A protein and the small-molecule ligand that binds it are described below.
Small molecule (SMILES): CC(=O)N[C@@H]1[C@@H](O)[C@H](O)[C@@H](CO)O[C@H]1O

Binding-site contacts:
Ligand atom C1 contacts residue THR615 of chain 1.C at 3.4 Å.
Ligand atom C3 contacts residue ASN613 of chain 1.C at 3.8 Å.
Ligand atom O5 contacts residue ASN613 of chain 1.C at 2.4 Å (h-bond).
Ligand atom C7 contacts residue ASN613 of chain 1.C at 3.8 Å.
Ligand atom C5 contacts residue THR615 of chain 1.C at 4.4 Å.
Ligand atom N2 contacts residue ASN613 of chain 1.C at 2.8 Å (h-bond).
Ligand atom C5 contacts residue ASN613 of chain 1.C at 3.7 Å.
Ligand atom C8 contacts residue ASN613 of chain 1.C at 4.0 Å.
Ligand atom O5 contacts residue THR615 of chain 1.C at 3.6 Å.
Ligand atom C8 contacts residue GLN641 of chain 1.C at 3.5 Å.
Ligand atom C4 contacts residue ASN613 of chain 1.C at 4.2 Å.
Ligand atom O7 contacts residue ASN613 of chain 1.C at 4.4 Å.
Ligand atom C2 contacts residue ASN613 of chain 1.C at 2.5 Å.
Ligand atom C1 contacts residue ASN613 of chain 1.C at 1.4 Å.

Sequence of chain 1.C:
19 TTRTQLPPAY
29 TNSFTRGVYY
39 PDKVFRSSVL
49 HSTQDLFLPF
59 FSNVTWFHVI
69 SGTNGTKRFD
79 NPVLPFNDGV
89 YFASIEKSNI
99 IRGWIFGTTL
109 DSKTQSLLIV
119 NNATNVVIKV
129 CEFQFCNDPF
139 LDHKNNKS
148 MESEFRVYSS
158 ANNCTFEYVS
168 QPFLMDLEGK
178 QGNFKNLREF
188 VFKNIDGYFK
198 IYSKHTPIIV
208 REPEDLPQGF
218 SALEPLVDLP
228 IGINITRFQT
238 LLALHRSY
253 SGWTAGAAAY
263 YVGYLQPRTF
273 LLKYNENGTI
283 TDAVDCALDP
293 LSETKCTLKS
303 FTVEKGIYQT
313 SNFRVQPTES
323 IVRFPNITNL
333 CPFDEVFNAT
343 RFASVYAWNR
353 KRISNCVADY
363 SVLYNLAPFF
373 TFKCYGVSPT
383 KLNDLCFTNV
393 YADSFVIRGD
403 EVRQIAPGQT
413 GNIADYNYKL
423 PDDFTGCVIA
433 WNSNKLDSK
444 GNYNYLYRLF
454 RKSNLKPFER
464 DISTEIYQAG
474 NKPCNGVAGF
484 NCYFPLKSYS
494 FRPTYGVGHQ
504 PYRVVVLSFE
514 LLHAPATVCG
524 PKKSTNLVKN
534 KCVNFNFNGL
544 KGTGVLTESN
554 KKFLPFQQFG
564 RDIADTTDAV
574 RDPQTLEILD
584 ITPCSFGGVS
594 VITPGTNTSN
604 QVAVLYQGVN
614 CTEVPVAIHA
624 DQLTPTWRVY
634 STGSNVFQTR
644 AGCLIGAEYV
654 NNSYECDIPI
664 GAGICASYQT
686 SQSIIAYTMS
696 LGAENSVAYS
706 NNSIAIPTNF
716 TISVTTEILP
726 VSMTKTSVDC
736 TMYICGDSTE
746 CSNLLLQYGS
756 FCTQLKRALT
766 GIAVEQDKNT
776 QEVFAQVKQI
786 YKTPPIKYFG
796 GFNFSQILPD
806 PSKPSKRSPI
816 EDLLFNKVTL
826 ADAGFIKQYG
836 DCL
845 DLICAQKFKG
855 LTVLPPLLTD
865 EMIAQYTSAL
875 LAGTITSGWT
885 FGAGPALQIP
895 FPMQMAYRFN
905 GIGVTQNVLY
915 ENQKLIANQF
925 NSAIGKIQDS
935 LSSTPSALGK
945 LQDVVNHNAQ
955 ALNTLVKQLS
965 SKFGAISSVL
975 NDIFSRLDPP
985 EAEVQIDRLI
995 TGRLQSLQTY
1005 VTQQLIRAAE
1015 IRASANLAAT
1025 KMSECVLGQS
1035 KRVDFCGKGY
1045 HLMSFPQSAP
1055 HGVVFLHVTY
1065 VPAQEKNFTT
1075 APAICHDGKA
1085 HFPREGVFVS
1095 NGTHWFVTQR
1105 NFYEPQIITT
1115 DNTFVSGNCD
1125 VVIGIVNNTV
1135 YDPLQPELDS